Binding-site contacts:
Ligand atom C12 contacts residue ALA195 of chain 1.B at 4.0 Å (hydrophobic).
Ligand atom C1 contacts residue THR88 of chain 1.B at 4.2 Å.
Ligand atom C12 contacts residue TRP164 of chain 1.B at 3.8 Å (hydrophobic).
Ligand atom C13 contacts residue TRP164 of chain 1.B at 3.5 Å (hydrophobic).
Ligand atom C11 contacts residue ALA195 of chain 1.B at 4.0 Å (hydrophobic).
Ligand atom C11 contacts residue MET199 of chain 1.B at 3.7 Å (hydrophobic).
Ligand atom C5 contacts residue PHE191 of chain 1.B at 3.8 Å (hydrophobic).
Ligand atom C12 contacts residue PHE191 of chain 1.B at 4.0 Å (hydrophobic).
Ligand atom C2 contacts residue ASP95 of chain 1.B at 4.0 Å.
Ligand atom C3 contacts residue ILE92 of chain 1.B at 4.0 Å (hydrophobic).
Ligand atom C4 contacts residue PHE191 of chain 1.B at 3.3 Å (hydrophobic).
Ligand atom C11 contacts residue PHE196 of chain 1.B at 4.0 Å (hydrophobic).
Ligand atom C1 contacts residue ILE92 of chain 1.B at 4.0 Å (hydrophobic).
Ligand atom C8 contacts residue TRP164 of chain 1.B at 4.3 Å (hydrophobic).
Ligand atom N contacts residue ILE92 of chain 1.B at 4.4 Å.
Ligand atom C9 contacts residue THR88 of chain 1.B at 4.3 Å.
Ligand atom C6 contacts residue ILE92 of chain 1.B at 4.2 Å (hydrophobic).
Ligand atom C5 contacts residue TRP164 of chain 1.B at 3.3 Å (hydrophobic).
Ligand atom C13 contacts residue PHE191 of chain 1.B at 3.9 Å (hydrophobic).
Ligand atom C3 contacts residue PPV1 of chain 1.K at 3.2 Å.
Ligand atom C2 contacts residue GLY91 of chain 1.B at 4.1 Å.
Ligand atom C2 contacts residue ILE92 of chain 1.B at 3.9 Å (hydrophobic).
Ligand atom C10 contacts residue MET199 of chain 1.B at 3.6 Å (hydrophobic).
Ligand atom C3 contacts residue ASP95 of chain 1.B at 4.1 Å.
Ligand atom C12 contacts residue GLY192 of chain 1.B at 3.8 Å.
Ligand atom C10 contacts residue PHE196 of chain 1.B at 4.5 Å (hydrophobic).
Ligand atom C11 contacts residue GLY192 of chain 1.B at 4.0 Å.
Ligand atom C1 contacts residue TRP164 of chain 1.B at 4.1 Å (hydrophobic).
Ligand atom C4 contacts residue TRP164 of chain 1.B at 4.4 Å (hydrophobic).
Ligand atom C5 contacts residue ASP95 of chain 1.B at 3.9 Å.
Ligand atom C5 contacts residue ASP190 of chain 1.B at 3.9 Å.
Ligand atom C1 contacts residue GLY91 of chain 1.B at 3.8 Å.
Ligand atom C7 contacts residue PHE191 of chain 1.B at 4.1 Å (hydrophobic).

Sequence of chain 1.B:
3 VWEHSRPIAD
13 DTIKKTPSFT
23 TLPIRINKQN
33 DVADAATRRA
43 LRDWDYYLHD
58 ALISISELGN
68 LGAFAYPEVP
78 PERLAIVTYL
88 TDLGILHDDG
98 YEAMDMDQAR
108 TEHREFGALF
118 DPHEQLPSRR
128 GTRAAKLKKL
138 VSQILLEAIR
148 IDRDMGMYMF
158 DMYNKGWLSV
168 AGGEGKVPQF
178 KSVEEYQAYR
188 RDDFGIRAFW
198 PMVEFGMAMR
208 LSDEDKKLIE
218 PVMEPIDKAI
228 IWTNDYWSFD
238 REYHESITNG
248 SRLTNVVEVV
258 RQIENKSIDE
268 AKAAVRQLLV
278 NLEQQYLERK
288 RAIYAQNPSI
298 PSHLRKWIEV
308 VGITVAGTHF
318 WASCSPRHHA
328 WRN

A protein and the small-molecule ligand that binds it are described below.
Small molecule (SMILES): CC[N+](CC)(CC)Cc1ccccc1